Sequence of chain 1.B:
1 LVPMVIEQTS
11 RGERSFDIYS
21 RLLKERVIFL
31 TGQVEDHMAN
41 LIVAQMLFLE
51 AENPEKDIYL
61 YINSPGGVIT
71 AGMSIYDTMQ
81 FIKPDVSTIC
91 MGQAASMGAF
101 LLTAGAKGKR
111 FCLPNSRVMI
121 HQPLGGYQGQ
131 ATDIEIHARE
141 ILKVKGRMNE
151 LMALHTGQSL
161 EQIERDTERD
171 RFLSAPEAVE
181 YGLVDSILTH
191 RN

Binding-site contacts:
Ligand atom CG2 contacts residue PHE48 of chain 1.B at 3.8 Å (hydrophobic).
Ligand atom CG1 contacts residue ALA51 of chain 1.B at 3.7 Å (hydrophobic).
Ligand atom CA contacts residue ARG191 of chain 1.C at 3.9 Å.
Ligand atom CA contacts residue TYR61 of chain 1.C at 3.0 Å (hydrophobic).
Ligand atom CZ contacts residue LEU113 of chain 1.C at 4.0 Å (hydrophobic).
Ligand atom O contacts residue ARG191 of chain 1.C at 3.0 Å (salt-bridge).
Ligand atom C contacts residue ARG191 of chain 1.C at 4.0 Å.
Ligand atom CA contacts residue ALA51 of chain 1.B at 3.9 Å (hydrophobic).
Ligand atom CD1 contacts residue GLU25 of chain 1.C at 3.6 Å.
Ligand atom CG1 contacts residue ALA51 of chain 1.B at 3.9 Å (hydrophobic).
Ligand atom O contacts residue ARG191 of chain 1.C at 3.4 Å (salt-bridge).
Ligand atom CD1 contacts residue ARG21 of chain 1.C at 3.6 Å.
Ligand atom CG2 contacts residue ARG191 of chain 1.C at 4.0 Å.
Ligand atom N contacts residue TYR61 of chain 1.C at 2.6 Å (h-bond).
Ligand atom O contacts residue LYS83 of chain 1.B at 3.2 Å (salt-bridge).
Ligand atom CB contacts residue ILE89 of chain 1.C at 3.7 Å (hydrophobic).
Ligand atom O contacts residue PHE81 of chain 1.B at 3.8 Å.
Ligand atom CD1 contacts residue PHE81 of chain 1.B at 3.4 Å (hydrophobic).
Ligand atom CB contacts residue TYR61 of chain 1.C at 3.8 Å (hydrophobic).
Ligand atom CE1 contacts residue PHE81 of chain 1.B at 3.6 Å (hydrophobic).
Ligand atom CE2 contacts residue MET91 of chain 1.C at 3.6 Å (hydrophobic).
Ligand atom C contacts residue TYR61 of chain 1.C at 3.3 Å (hydrophobic).
Ligand atom CA contacts residue TYR59 of chain 1.C at 4.0 Å (hydrophobic).
Ligand atom CG2 contacts residue LEU22 of chain 1.C at 4.0 Å (hydrophobic).
Ligand atom CA contacts residue TYR61 of chain 1.C at 3.8 Å (hydrophobic).
Ligand atom CA contacts residue GLU25 of chain 1.C at 3.7 Å.
Ligand atom CZ contacts residue THR78 of chain 1.B at 3.8 Å.
Ligand atom CE2 contacts residue TYR61 of chain 1.C at 4.0 Å (hydrophobic).
Ligand atom O contacts residue ALA51 of chain 1.B at 3.9 Å.
Ligand atom CB contacts residue LEU188 of chain 1.C at 3.9 Å (hydrophobic).
Ligand atom CG1 contacts residue GLU25 of chain 1.C at 3.9 Å.
Ligand atom C contacts residue ARG191 of chain 1.C at 4.0 Å.
Ligand atom C contacts residue PRO54 of chain 1.B at 3.7 Å (hydrophobic).
Ligand atom O contacts residue LEU47 of chain 1.B at 3.8 Å.
Ligand atom CA contacts residue ARG191 of chain 1.C at 4.0 Å.
Ligand atom CD2 contacts residue TYR61 of chain 1.C at 3.6 Å (hydrophobic).
Ligand atom CE2 contacts residue LEU47 of chain 1.B at 4.0 Å (hydrophobic).
Ligand atom O contacts residue ARG191 of chain 1.C at 3.0 Å (salt-bridge).
Ligand atom CG2 contacts residue LEU47 of chain 1.B at 3.5 Å (hydrophobic).
Ligand atom CZ contacts residue LEU47 of chain 1.B at 4.0 Å (hydrophobic).

Sequence of chain 1.C:
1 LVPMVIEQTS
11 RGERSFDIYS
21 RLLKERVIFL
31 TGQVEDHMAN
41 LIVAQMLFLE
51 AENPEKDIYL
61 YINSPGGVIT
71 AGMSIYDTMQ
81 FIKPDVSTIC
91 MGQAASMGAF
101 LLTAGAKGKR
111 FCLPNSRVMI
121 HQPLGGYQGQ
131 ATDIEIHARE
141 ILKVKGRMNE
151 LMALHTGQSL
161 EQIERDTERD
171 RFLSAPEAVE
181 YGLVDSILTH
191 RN

This protein binds this small molecule.
Small molecule (SMILES): CC[C@H](C)[C@H](NC(=O)CN)C(=O)NCC(=O)N[C@@H](Cc1ccccc1)C(=O)NCC(=O)N[C@@H](C)C(=O)N[C@H](C(=O)N[C@H](C(=O)N[C@@H](C)C=O)C(C)C)[C@@H](C)O